Sequence of chain 2.A:
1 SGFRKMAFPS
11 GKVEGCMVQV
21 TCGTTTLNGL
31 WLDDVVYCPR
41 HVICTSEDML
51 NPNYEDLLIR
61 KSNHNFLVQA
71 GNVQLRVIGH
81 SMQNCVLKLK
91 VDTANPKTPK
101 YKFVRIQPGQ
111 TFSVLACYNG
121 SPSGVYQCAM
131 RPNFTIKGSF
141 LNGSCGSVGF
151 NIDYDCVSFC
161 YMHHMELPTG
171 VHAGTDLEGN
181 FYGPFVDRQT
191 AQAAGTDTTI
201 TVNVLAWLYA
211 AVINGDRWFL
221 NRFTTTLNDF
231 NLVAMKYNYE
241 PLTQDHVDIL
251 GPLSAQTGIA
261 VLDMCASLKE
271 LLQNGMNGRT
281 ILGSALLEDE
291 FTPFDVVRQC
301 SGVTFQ

The protein below binds the small molecule below.
Small molecule (SMILES): O=C(c1cc(=O)[nH]c(=O)[nH]1)N1CCN(c2ccc(C(F)(F)F)c(Cl)c2)CC1

Binding-site contacts:
Ligand atom C17 contacts residue GLU166 of chain 2.A at 3.8 Å.
Ligand atom F26 contacts residue GLN189 of chain 2.A at 3.4 Å.
Ligand atom C20 contacts residue SER144 of chain 2.A at 3.8 Å.
Ligand atom O3 contacts residue SER144 of chain 2.A at 3.8 Å.
Ligand atom C22 contacts residue SER144 of chain 2.A at 3.6 Å.
Ligand atom O3 contacts residue GLY143 of chain 2.A at 2.8 Å (h-bond).
Ligand atom C13 contacts residue HIS41 of chain 2.A at 3.8 Å.
Ligand atom F26 contacts residue MET49 of chain 2.A at 3.4 Å.
Ligand atom F25 contacts residue ARG188 of chain 2.A at 3.6 Å.
Ligand atom F25 contacts residue HIS41 of chain 2.A at 3.3 Å.
Ligand atom O21 contacts residue HIS172 of chain 2.A at 3.2 Å.
Ligand atom C11 contacts residue HIS41 of chain 2.A at 3.8 Å.
Ligand atom C22 contacts residue HIS163 of chain 2.A at 3.8 Å.
Ligand atom F27 contacts residue MET49 of chain 2.A at 3.2 Å.
Ligand atom O21 contacts residue HIS163 of chain 2.A at 2.6 Å (h-bond).
Ligand atom C20 contacts residue HIS163 of chain 2.A at 3.5 Å.
Ligand atom C24 contacts residue MET49 of chain 2.A at 3.7 Å (hydrophobic).
Ligand atom O18 contacts residue GLU166 of chain 2.A at 3.8 Å.
Ligand atom N16 contacts residue LEU141 of chain 2.A at 3.8 Å.
Ligand atom C24 contacts residue HIS41 of chain 2.A at 3.7 Å.
Ligand atom F27 contacts residue HIS41 of chain 2.A at 3.5 Å.
Ligand atom C17 contacts residue LEU141 of chain 2.A at 3.8 Å (hydrophobic).
Ligand atom C12 contacts residue HIS41 of chain 2.A at 3.7 Å.
Ligand atom C15 contacts residue GLN189 of chain 2.A at 3.7 Å.
Ligand atom O3 contacts residue ASN142 of chain 2.A at 3.5 Å.
Ligand atom C20 contacts residue GLU166 of chain 2.A at 3.7 Å.
Ligand atom F27 contacts residue TYR54 of chain 2.A at 3.6 Å.
Ligand atom F26 contacts residue ARG188 of chain 2.A at 3.3 Å.
Ligand atom C1 contacts residue LEU141 of chain 2.A at 3.8 Å (hydrophobic).
Ligand atom F27 contacts residue CYS44 of chain 2.A at 3.5 Å.
Ligand atom F25 contacts residue TYR54 of chain 2.A at 3.0 Å.
Ligand atom N19 contacts residue PHE140 of chain 2.A at 3.6 Å.
Ligand atom O21 contacts residue GLU166 of chain 2.A at 3.5 Å.
Ligand atom N16 contacts residue ASN142 of chain 2.A at 3.5 Å.
Ligand atom C12 contacts residue MET49 of chain 2.A at 3.7 Å (hydrophobic).
Ligand atom N19 contacts residue GLU166 of chain 2.A at 3.0 Å (salt-bridge).
Ligand atom F25 contacts residue ASP187 of chain 2.A at 2.9 Å.
Ligand atom O21 contacts residue PHE140 of chain 2.A at 3.3 Å.
Ligand atom O3 contacts residue CYS145 of chain 2.A at 3.8 Å.
Ligand atom C17 contacts residue ASN142 of chain 2.A at 3.9 Å.